The protein below binds the small molecule below.
Small molecule (SMILES): C[C@]1(c2cc(NC(=O)c3ccc(C#N)cn3)ccc2F)N=C(N)O[C@@H](C(F)(F)F)[C@@H]1F

Sequence of chain 1.A:
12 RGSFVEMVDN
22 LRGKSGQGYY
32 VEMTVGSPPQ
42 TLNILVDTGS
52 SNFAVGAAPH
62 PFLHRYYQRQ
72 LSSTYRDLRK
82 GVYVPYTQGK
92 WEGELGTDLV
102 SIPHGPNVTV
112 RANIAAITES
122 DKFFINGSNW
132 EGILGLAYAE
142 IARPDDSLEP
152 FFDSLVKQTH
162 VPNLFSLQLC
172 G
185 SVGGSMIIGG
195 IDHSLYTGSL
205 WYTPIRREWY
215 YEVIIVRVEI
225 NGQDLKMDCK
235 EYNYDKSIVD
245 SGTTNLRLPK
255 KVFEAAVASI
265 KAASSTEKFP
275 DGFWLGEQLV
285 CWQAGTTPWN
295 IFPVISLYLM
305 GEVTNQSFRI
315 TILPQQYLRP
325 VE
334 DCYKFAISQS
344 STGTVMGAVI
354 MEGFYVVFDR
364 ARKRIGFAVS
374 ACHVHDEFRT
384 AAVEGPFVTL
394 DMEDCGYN

Binding-site contacts:
Ligand atom F18 contacts residue TYR87 of chain 1.A at 3.1 Å.
Ligand atom C27 contacts residue GLY246 of chain 1.A at 3.6 Å.
Ligand atom C27 contacts residue SER245 of chain 1.A at 3.4 Å.
Ligand atom C5 contacts residue ASP48 of chain 1.A at 3.3 Å.
Ligand atom N30 contacts residue THR248 of chain 1.A at 3.7 Å.
Ligand atom C24 contacts residue GLN28 of chain 1.A at 3.8 Å.
Ligand atom C25 contacts residue GLY29 of chain 1.A at 3.3 Å.
Ligand atom N19 contacts residue GLY50 of chain 1.A at 3.8 Å.
Ligand atom C1 contacts residue ASP48 of chain 1.A at 3.4 Å.
Ligand atom C29 contacts residue GLY29 of chain 1.A at 3.5 Å.
Ligand atom F13 contacts residue TYR87 of chain 1.A at 3.1 Å.
Ligand atom C25 contacts residue THR248 of chain 1.A at 3.2 Å.
Ligand atom C7 contacts residue GLY246 of chain 1.A at 3.5 Å.
Ligand atom N30 contacts residue ALA351 of chain 1.A at 3.2 Å.
Ligand atom N20 contacts residue LEU46 of chain 1.A at 3.6 Å.
Ligand atom C21 contacts residue GLY246 of chain 1.A at 3.8 Å.
Ligand atom O23 contacts residue TRP131 of chain 1.A at 3.7 Å.
Ligand atom C11 contacts residue GLY246 of chain 1.A at 3.3 Å.
Ligand atom N19 contacts residue GLY246 of chain 1.A at 3.6 Å.
Ligand atom C5 contacts residue GLY246 of chain 1.A at 3.8 Å.
Ligand atom C25 contacts residue GLN28 of chain 1.A at 3.6 Å.
Ligand atom C12 contacts residue ASP48 of chain 1.A at 3.3 Å.
Ligand atom C29 contacts residue THR248 of chain 1.A at 3.3 Å.
Ligand atom N6 contacts residue ASP48 of chain 1.A at 2.5 Å (salt-bridge).
Ligand atom N19 contacts residue ASP48 of chain 1.A at 2.7 Å (salt-bridge).
Ligand atom C26 contacts residue GLY29 of chain 1.A at 3.3 Å.
Ligand atom N19 contacts residue ASP244 of chain 1.A at 2.8 Å (salt-bridge).
Ligand atom C12 contacts residue SER51 of chain 1.A at 3.8 Å.
Ligand atom C10 contacts residue PHE124 of chain 1.A at 3.9 Å (hydrophobic).
Ligand atom C2 contacts residue TYR87 of chain 1.A at 3.6 Å (hydrophobic).
Ligand atom C22 contacts residue GLY246 of chain 1.A at 3.8 Å.
Ligand atom C26 contacts residue THR248 of chain 1.A at 3.4 Å.
Ligand atom C12 contacts residue TYR87 of chain 1.A at 3.5 Å (hydrophobic).
Ligand atom N20 contacts residue GLY246 of chain 1.A at 2.9 Å (h-bond).
Ligand atom N28 contacts residue GLY246 of chain 1.A at 3.2 Å (h-bond).
Ligand atom C27 contacts residue GLY29 of chain 1.A at 3.6 Å.
Ligand atom C25 contacts residue GLY27 of chain 1.A at 3.6 Å.
Ligand atom F15 contacts residue TYR87 of chain 1.A at 3.6 Å.
Ligand atom C5 contacts residue ASP244 of chain 1.A at 3.8 Å.
Ligand atom F13 contacts residue PHE124 of chain 1.A at 3.3 Å.